Binding-site contacts:
Ligand atom C1 contacts residue ASN80 of chain 1.A at 1.4 Å.
Ligand atom N2 contacts residue GLY149 of chain 1.A at 4.5 Å.
Ligand atom O5 contacts residue ASP151 of chain 1.A at 3.2 Å.
Ligand atom C2 contacts residue ASN80 of chain 1.A at 2.4 Å.
Ligand atom C7 contacts residue ASN80 of chain 1.A at 3.2 Å.
Ligand atom N2 contacts residue ASN80 of chain 1.A at 2.9 Å (h-bond).
Ligand atom C8 contacts residue GLN147 of chain 1.A at 3.6 Å.
Ligand atom C6 contacts residue ASP151 of chain 1.A at 3.3 Å.
Ligand atom C8 contacts residue GLY149 of chain 1.A at 3.8 Å.
Ligand atom C1 contacts residue ASP151 of chain 1.A at 3.8 Å.
Ligand atom C4 contacts residue ASN80 of chain 1.A at 4.2 Å.
Ligand atom O5 contacts residue ASN80 of chain 1.A at 2.3 Å (h-bond).
Ligand atom C8 contacts residue ILE148 of chain 1.A at 4.2 Å (hydrophobic).
Ligand atom C5 contacts residue ASP151 of chain 1.A at 3.4 Å.
Ligand atom C5 contacts residue ASN80 of chain 1.A at 3.6 Å.
Ligand atom O7 contacts residue SER82 of chain 1.A at 4.3 Å.
Ligand atom C6 contacts residue ASN152 of chain 1.A at 4.1 Å.
Ligand atom C3 contacts residue ASN80 of chain 1.A at 3.8 Å.
Ligand atom C8 contacts residue SER82 of chain 1.A at 4.1 Å.
Ligand atom C8 contacts residue ASN80 of chain 1.A at 3.6 Å.
Ligand atom O6 contacts residue ASP151 of chain 1.A at 4.2 Å.
Ligand atom O7 contacts residue ASN80 of chain 1.A at 3.2 Å (h-bond).
Ligand atom O6 contacts residue ASN152 of chain 1.A at 4.2 Å.

The small molecule below binds the protein below.
Small molecule (SMILES): CC(=O)N[C@@H]1[C@@H](O)[C@H](O)[C@@H](CO)O[C@H]1O

Sequence of chain 1.A:
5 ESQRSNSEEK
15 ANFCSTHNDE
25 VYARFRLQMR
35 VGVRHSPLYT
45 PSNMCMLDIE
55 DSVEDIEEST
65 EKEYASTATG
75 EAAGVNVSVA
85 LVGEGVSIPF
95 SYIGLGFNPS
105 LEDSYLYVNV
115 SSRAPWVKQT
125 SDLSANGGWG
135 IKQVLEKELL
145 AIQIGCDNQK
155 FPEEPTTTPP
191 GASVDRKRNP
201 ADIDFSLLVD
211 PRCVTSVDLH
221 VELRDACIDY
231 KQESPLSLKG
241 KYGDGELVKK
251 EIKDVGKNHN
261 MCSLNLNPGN